Sequence of chain 1.A:
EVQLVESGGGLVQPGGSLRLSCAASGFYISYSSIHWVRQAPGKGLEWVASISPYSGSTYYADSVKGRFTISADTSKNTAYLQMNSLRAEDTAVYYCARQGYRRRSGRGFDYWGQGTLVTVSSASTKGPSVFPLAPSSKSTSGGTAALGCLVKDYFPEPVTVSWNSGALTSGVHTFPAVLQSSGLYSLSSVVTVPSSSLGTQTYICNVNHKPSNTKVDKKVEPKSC

Binding-site contacts:
Ligand atom O3 contacts residue LYS46 of chain 1.A at 4.1 Å.
Ligand atom O6 contacts residue ALA64 of chain 1.A at 4.4 Å.
Ligand atom C6 contacts residue GLU49 of chain 1.A at 3.8 Å.
Ligand atom O2 contacts residue GLN101 of chain 1.B at 3.6 Å (h-bond).
Ligand atom O2 contacts residue LEU48 of chain 1.A at 3.0 Å (h-bond).
Ligand atom O1 contacts residue LEU48 of chain 1.A at 4.3 Å.
Ligand atom O4 contacts residue LYS46 of chain 1.A at 3.5 Å.
Ligand atom C5 contacts residue GLU49 of chain 1.A at 4.4 Å.
Ligand atom C2 contacts residue GLN101 of chain 1.B at 4.2 Å.
Ligand atom O3 contacts residue GLN101 of chain 1.B at 3.5 Å (h-bond).
Ligand atom O6 contacts residue GLU49 of chain 1.A at 2.5 Å (salt-bridge).
Ligand atom O3 contacts residue GLN101 of chain 1.B at 2.5 Å (h-bond).
Ligand atom C1 contacts residue THR98 of chain 1.B at 4.4 Å.
Ligand atom C1 contacts residue GLU49 of chain 1.A at 3.6 Å.
Ligand atom C5 contacts residue GLU49 of chain 1.A at 4.4 Å.
Ligand atom O2 contacts residue GLN101 of chain 1.B at 2.8 Å (h-bond).
Ligand atom C3 contacts residue GLN101 of chain 1.B at 4.4 Å.
Ligand atom O2 contacts residue GLY47 of chain 1.A at 3.6 Å.
Ligand atom O1 contacts residue SER97 of chain 1.B at 4.0 Å.
Ligand atom O6 contacts residue SER66 of chain 1.A at 4.0 Å.
Ligand atom C3 contacts residue GLN101 of chain 1.B at 3.2 Å.
Ligand atom C1 contacts residue PHE99 of chain 1.B at 3.4 Å (hydrophobic).
Ligand atom O6 contacts residue GLU49 of chain 1.A at 4.0 Å.
Ligand atom O5 contacts residue GLU49 of chain 1.A at 3.4 Å.
Ligand atom C1 contacts residue GLN101 of chain 1.B at 4.0 Å.
Ligand atom C2 contacts residue GLY47 of chain 1.A at 3.8 Å.
Ligand atom C2 contacts residue GLU49 of chain 1.A at 4.3 Å.
Ligand atom C6 contacts residue GLU49 of chain 1.A at 3.2 Å.
Ligand atom O3 contacts residue GLY47 of chain 1.A at 3.1 Å (h-bond).
Ligand atom C1 contacts residue LEU48 of chain 1.A at 3.6 Å (hydrophobic).
Ligand atom C1 contacts residue LEU48 of chain 1.A at 3.5 Å (hydrophobic).
Ligand atom C2 contacts residue LEU48 of chain 1.A at 3.4 Å (hydrophobic).
Ligand atom C2 contacts residue GLN101 of chain 1.B at 3.7 Å.
Ligand atom O5 contacts residue GLU49 of chain 1.A at 3.7 Å.
Ligand atom O2 contacts residue LEU48 of chain 1.A at 4.4 Å.
Ligand atom O1 contacts residue PHE99 of chain 1.B at 2.8 Å (h-bond).
Ligand atom C1 contacts residue GLN101 of chain 1.B at 4.2 Å.
Ligand atom C4 contacts residue LYS46 of chain 1.A at 4.2 Å.
Ligand atom C3 contacts residue GLY47 of chain 1.A at 4.2 Å.
Ligand atom O1 contacts residue THR98 of chain 1.B at 3.4 Å.

Sequence of chain 1.B:
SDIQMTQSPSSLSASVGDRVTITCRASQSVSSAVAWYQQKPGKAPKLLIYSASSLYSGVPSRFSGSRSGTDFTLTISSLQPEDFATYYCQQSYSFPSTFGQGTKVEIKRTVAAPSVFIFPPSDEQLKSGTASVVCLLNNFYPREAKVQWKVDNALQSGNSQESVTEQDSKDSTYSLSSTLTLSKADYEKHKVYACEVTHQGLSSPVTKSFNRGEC

A protein and the small-molecule ligand that binds it are described below.
Small molecule (SMILES): OC[C@H]1O[C@@](CO)(O[C@H]2O[C@H](CO)[C@@H](O)[C@H](O)[C@H]2O)[C@@H](O)[C@@H]1O